Sequence of chain 31.H:
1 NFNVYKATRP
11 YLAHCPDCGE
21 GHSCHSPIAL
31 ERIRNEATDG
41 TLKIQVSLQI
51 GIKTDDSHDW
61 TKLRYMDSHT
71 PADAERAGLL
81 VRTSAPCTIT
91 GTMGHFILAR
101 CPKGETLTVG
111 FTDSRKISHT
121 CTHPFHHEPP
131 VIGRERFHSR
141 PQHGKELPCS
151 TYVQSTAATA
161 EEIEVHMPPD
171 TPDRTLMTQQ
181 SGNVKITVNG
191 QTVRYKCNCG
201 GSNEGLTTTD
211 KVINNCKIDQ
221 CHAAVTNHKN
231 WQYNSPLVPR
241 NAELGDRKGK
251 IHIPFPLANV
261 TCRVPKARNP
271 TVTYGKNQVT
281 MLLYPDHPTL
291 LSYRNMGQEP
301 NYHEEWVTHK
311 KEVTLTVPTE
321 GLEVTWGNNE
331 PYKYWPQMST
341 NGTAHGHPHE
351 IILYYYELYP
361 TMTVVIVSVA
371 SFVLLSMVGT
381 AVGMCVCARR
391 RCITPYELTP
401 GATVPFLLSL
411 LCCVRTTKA

Binding-site contacts:
Ligand atom O6 contacts residue THR116 of chain 31.G at 3.3 Å.
Ligand atom O7 contacts residue LYS181 of chain 31.G at 4.2 Å.
Ligand atom O5 contacts residue ASN259 of chain 31.H at 2.3 Å (h-bond).
Ligand atom O7 contacts residue ASN259 of chain 31.H at 2.9 Å (h-bond).
Ligand atom C7 contacts residue ASN259 of chain 31.H at 3.1 Å.
Ligand atom C8 contacts residue ASN259 of chain 31.H at 4.4 Å.
Ligand atom C6 contacts residue THR116 of chain 31.G at 3.8 Å.
Ligand atom C6 contacts residue LYS115 of chain 31.G at 4.1 Å.
Ligand atom C5 contacts residue ASN259 of chain 31.H at 3.6 Å.
Ligand atom O5 contacts residue THR116 of chain 31.G at 3.9 Å.
Ligand atom C5 contacts residue THR116 of chain 31.G at 4.5 Å.
Ligand atom C2 contacts residue ASN259 of chain 31.H at 2.4 Å.
Ligand atom N2 contacts residue ASN259 of chain 31.H at 2.9 Å (h-bond).
Ligand atom C1 contacts residue ASN259 of chain 31.H at 1.4 Å.
Ligand atom C3 contacts residue ASN259 of chain 31.H at 3.8 Å.
Ligand atom C4 contacts residue ASN259 of chain 31.H at 4.2 Å.
Ligand atom O6 contacts residue LYS115 of chain 31.G at 4.2 Å.

A small-molecule ligand and the protein it binds are described below.
Small molecule (SMILES): CC(=O)N[C@@H]1[C@@H](O)[C@H](O)[C@@H](CO)O[C@H]1O

Sequence of chain 31.G:
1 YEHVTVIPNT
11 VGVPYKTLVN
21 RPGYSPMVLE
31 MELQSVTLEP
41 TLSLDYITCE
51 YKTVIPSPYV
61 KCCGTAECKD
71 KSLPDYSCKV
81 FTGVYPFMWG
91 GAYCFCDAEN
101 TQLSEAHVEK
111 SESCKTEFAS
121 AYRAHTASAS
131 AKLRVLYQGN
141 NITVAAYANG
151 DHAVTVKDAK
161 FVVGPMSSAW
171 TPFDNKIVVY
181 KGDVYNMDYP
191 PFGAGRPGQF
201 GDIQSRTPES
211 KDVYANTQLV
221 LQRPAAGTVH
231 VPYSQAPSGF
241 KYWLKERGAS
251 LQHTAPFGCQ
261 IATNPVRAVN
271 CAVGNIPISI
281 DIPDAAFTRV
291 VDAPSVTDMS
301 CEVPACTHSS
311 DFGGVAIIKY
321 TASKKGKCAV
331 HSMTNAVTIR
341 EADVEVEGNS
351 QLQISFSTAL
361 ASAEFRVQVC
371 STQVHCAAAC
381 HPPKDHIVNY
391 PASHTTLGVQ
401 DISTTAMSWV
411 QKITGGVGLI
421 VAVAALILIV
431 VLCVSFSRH